Sequence of chain 1.C:
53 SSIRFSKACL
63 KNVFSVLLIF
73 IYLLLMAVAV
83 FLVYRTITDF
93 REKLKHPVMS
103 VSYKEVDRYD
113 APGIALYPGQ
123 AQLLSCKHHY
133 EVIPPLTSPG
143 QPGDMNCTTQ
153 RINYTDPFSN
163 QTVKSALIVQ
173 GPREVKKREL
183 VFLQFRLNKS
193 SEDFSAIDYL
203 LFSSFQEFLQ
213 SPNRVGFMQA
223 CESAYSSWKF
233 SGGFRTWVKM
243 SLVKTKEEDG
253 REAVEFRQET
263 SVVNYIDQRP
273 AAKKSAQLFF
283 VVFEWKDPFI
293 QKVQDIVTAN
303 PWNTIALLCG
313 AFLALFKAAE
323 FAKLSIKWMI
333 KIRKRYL

This protein binds this small molecule.
Small molecule (SMILES): CC(=O)N[C@@H]1[C@@H](O)[C@H](O)[C@@H](CO)O[C@H]1O

Binding-site contacts:
Ligand atom C7 contacts residue ASN148 of chain 1.C at 3.5 Å.
Ligand atom C3 contacts residue ASN148 of chain 1.C at 3.8 Å.
Ligand atom C4 contacts residue ASN148 of chain 1.C at 4.2 Å.
Ligand atom O5 contacts residue ASN148 of chain 1.C at 2.4 Å (h-bond).
Ligand atom C2 contacts residue ASN148 of chain 1.C at 2.4 Å.
Ligand atom C1 contacts residue ASN148 of chain 1.C at 1.4 Å.
Ligand atom O7 contacts residue ASN148 of chain 1.C at 3.8 Å.
Ligand atom N2 contacts residue ASN148 of chain 1.C at 2.8 Å (h-bond).
Ligand atom C5 contacts residue ASN148 of chain 1.C at 3.7 Å.